This small molecule binds to this protein.
Small molecule (SMILES): COc1cc([C@H]2OC[C@H]3[C@@H]2CO[C@@H]3c2ccc(O)c(OC)c2)ccc1O

Binding-site contacts:
Ligand atom CAV contacts residue HIS276 of chain 1.D at 3.9 Å.
Ligand atom OAF contacts residue NDP1 of chain 1.N at 3.6 Å.
Ligand atom CAZ contacts residue NDP1 of chain 1.N at 3.6 Å.
Ligand atom CAY contacts residue THR179 of chain 1.D at 3.7 Å.
Ligand atom CAU contacts residue MET177 of chain 1.D at 3.8 Å (hydrophobic).
Ligand atom OAA contacts residue TYR169 of chain 1.D at 3.6 Å.
Ligand atom OAE contacts residue GLY178 of chain 1.D at 3.2 Å (h-bond).
Ligand atom CAO contacts residue PHE277 of chain 1.D at 3.8 Å (hydrophobic).
Ligand atom OAC contacts residue MET177 of chain 1.D at 3.7 Å.
Ligand atom CAY contacts residue TYR169 of chain 1.D at 3.5 Å (hydrophobic).
Ligand atom CAX contacts residue NDP1 of chain 1.N at 3.5 Å.
Ligand atom CAH contacts residue PHE170 of chain 1.D at 3.7 Å (hydrophobic).
Ligand atom CAL contacts residue HIS276 of chain 1.D at 3.9 Å.
Ligand atom CAL contacts residue PHE170 of chain 1.D at 3.7 Å (hydrophobic).
Ligand atom OAF contacts residue MET125 of chain 1.D at 3.5 Å (h-bond).
Ligand atom OAD contacts residue NDP1 of chain 1.N at 3.2 Å (h-bond).
Ligand atom CAT contacts residue NDP1 of chain 1.N at 3.6 Å.
Ligand atom CAG contacts residue PHE170 of chain 1.D at 3.5 Å (hydrophobic).
Ligand atom CAK contacts residue NDP1 of chain 1.N at 4.0 Å.
Ligand atom OAC contacts residue GLY178 of chain 1.D at 3.3 Å (h-bond).
Ligand atom OAD contacts residue MET125 of chain 1.D at 3.4 Å (h-bond).
Ligand atom CAP contacts residue NDP1 of chain 1.N at 3.9 Å.
Ligand atom OAB contacts residue HIS276 of chain 1.D at 3.4 Å.
Ligand atom CAR contacts residue HIS276 of chain 1.D at 3.7 Å.
Ligand atom OAE contacts residue MET177 of chain 1.D at 3.6 Å.
Ligand atom CAM contacts residue PHE277 of chain 1.D at 4.0 Å (hydrophobic).
Ligand atom CAY contacts residue GLN176 of chain 1.D at 3.8 Å.
Ligand atom CAZ contacts residue ILE280 of chain 1.D at 3.6 Å (hydrophobic).
Ligand atom CAY contacts residue ASN173 of chain 1.D at 3.4 Å.
Ligand atom CAG contacts residue PHE277 of chain 1.D at 3.9 Å (hydrophobic).
Ligand atom OAB contacts residue PHE170 of chain 1.D at 3.5 Å.
Ligand atom CAZ contacts residue MET125 of chain 1.D at 3.8 Å (hydrophobic).
Ligand atom CAZ contacts residue ALA164 of chain 1.D at 3.9 Å (hydrophobic).
Ligand atom CAW contacts residue MET177 of chain 1.D at 3.8 Å (hydrophobic).
Ligand atom OAC contacts residue VAL46 of chain 1.E at 4.0 Å.
Ligand atom OAF contacts residue GLY124 of chain 1.D at 3.2 Å.
Ligand atom OAD contacts residue GLY124 of chain 1.D at 3.5 Å.
Ligand atom CAL contacts residue PHE277 of chain 1.D at 3.6 Å (hydrophobic).
Ligand atom CAN contacts residue HIS276 of chain 1.D at 3.8 Å.
Ligand atom CAV contacts residue NDP1 of chain 1.N at 3.8 Å.

Sequence of chain 1.E:
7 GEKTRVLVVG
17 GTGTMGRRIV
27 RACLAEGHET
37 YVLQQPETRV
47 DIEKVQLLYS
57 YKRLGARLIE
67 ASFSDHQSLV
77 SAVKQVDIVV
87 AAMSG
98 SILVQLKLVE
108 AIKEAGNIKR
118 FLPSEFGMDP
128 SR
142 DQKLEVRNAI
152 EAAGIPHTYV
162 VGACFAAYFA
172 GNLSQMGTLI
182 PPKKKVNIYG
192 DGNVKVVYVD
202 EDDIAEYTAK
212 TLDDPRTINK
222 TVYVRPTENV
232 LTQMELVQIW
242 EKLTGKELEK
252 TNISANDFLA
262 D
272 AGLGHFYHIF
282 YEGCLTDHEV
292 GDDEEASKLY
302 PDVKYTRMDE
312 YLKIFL

Sequence of chain 1.D:
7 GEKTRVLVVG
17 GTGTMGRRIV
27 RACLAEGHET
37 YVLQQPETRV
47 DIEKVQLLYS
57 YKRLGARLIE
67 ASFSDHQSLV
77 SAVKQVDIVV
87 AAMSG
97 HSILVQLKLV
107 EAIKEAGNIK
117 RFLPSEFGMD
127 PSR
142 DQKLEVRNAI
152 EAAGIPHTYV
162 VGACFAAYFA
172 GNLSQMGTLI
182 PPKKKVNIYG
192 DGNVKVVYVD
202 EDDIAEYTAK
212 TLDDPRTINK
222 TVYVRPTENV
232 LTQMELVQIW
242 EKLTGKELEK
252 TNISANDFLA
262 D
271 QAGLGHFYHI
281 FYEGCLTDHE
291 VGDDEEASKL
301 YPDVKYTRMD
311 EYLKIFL